Binding-site contacts:
Ligand atom O6 contacts residue ASN211 of chain 1.B at 3.9 Å.
Ligand atom C3 contacts residue ASN211 of chain 1.B at 3.5 Å.
Ligand atom C7 contacts residue ASN211 of chain 1.B at 4.2 Å.
Ligand atom C1 contacts residue ASN211 of chain 1.B at 3.7 Å.
Ligand atom C2 contacts residue ASN211 of chain 1.B at 3.7 Å.
Ligand atom O3 contacts residue ASN274 of chain 1.B at 2.0 Å (h-bond).
Ligand atom O5 contacts residue ASN156 of chain 1.B at 2.5 Å (h-bond).
Ligand atom C7 contacts residue ASN156 of chain 1.B at 3.1 Å.
Ligand atom C7 contacts residue MET154 of chain 1.B at 4.1 Å (hydrophobic).
Ligand atom C1 contacts residue ASN156 of chain 1.B at 1.5 Å.
Ligand atom O5 contacts residue ASN211 of chain 1.B at 3.7 Å.
Ligand atom C5 contacts residue ASN211 of chain 1.B at 4.0 Å.
Ligand atom C7 contacts residue TYR275 of chain 1.B at 4.1 Å (hydrophobic).
Ligand atom O7 contacts residue TYR275 of chain 1.B at 4.2 Å.
Ligand atom O7 contacts residue TRP376 of chain 1.A at 4.0 Å.
Ligand atom O7 contacts residue ASN156 of chain 1.B at 2.3 Å (h-bond).
Ligand atom C8 contacts residue TRP376 of chain 1.A at 3.2 Å (hydrophobic).
Ligand atom N2 contacts residue ASN211 of chain 1.B at 3.4 Å (h-bond).
Ligand atom O7 contacts residue MET154 of chain 1.B at 3.2 Å (h-bond).
Ligand atom C2 contacts residue ASN274 of chain 1.B at 3.6 Å.
Ligand atom O3 contacts residue PRO276 of chain 1.B at 4.2 Å.
Ligand atom N2 contacts residue TYR275 of chain 1.B at 4.2 Å.
Ligand atom C3 contacts residue ASN156 of chain 1.B at 3.8 Å.
Ligand atom C4 contacts residue ASN274 of chain 1.B at 4.2 Å.
Ligand atom O7 contacts residue ASN152 of chain 1.B at 3.3 Å (h-bond).
Ligand atom O3 contacts residue ASN156 of chain 1.B at 4.0 Å.
Ligand atom C3 contacts residue PRO276 of chain 1.B at 4.0 Å (hydrophobic).
Ligand atom C5 contacts residue ASN156 of chain 1.B at 3.7 Å.
Ligand atom O4 contacts residue ASN211 of chain 1.B at 4.0 Å.
Ligand atom C8 contacts residue SER153 of chain 1.B at 4.0 Å.
Ligand atom C7 contacts residue ASN152 of chain 1.B at 3.7 Å.
Ligand atom C8 contacts residue ASN211 of chain 1.B at 4.0 Å.
Ligand atom N2 contacts residue ASN156 of chain 1.B at 3.2 Å (h-bond).
Ligand atom C7 contacts residue TRP376 of chain 1.A at 4.2 Å (hydrophobic).
Ligand atom C2 contacts residue ASN156 of chain 1.B at 2.5 Å.
Ligand atom C8 contacts residue ASN152 of chain 1.B at 3.4 Å.
Ligand atom O3 contacts residue TYR275 of chain 1.B at 3.9 Å.
Ligand atom C3 contacts residue ASN274 of chain 1.B at 2.9 Å.
Ligand atom C4 contacts residue ASN156 of chain 1.B at 4.2 Å.
Ligand atom O6 contacts residue LEU213 of chain 1.B at 4.0 Å.

A protein and the small-molecule ligand that binds it are described below.
Small molecule (SMILES): CC(=O)N[C@H]1[C@H](O[C@H]2[C@H](O)[C@@H](NC(C)=O)CO[C@@H]2CO)O[C@H](CO)[C@@H](O[C@@H]2O[C@H](CO)[C@@H](O)[C@H](O)[C@@H]2O)[C@@H]1O

Sequence of chain 1.B:
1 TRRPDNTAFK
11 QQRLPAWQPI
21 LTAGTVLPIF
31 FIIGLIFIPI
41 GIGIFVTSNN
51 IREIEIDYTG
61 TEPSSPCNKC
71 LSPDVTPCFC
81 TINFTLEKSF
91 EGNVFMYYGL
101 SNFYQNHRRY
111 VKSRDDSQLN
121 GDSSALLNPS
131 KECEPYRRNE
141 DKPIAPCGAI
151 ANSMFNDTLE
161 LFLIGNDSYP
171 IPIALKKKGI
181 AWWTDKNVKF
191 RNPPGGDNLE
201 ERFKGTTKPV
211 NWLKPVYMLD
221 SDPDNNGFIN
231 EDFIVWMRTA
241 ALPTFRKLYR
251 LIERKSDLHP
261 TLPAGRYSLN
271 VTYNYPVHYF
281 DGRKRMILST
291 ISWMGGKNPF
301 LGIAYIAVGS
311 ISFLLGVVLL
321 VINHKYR

Sequence of chain 1.A:
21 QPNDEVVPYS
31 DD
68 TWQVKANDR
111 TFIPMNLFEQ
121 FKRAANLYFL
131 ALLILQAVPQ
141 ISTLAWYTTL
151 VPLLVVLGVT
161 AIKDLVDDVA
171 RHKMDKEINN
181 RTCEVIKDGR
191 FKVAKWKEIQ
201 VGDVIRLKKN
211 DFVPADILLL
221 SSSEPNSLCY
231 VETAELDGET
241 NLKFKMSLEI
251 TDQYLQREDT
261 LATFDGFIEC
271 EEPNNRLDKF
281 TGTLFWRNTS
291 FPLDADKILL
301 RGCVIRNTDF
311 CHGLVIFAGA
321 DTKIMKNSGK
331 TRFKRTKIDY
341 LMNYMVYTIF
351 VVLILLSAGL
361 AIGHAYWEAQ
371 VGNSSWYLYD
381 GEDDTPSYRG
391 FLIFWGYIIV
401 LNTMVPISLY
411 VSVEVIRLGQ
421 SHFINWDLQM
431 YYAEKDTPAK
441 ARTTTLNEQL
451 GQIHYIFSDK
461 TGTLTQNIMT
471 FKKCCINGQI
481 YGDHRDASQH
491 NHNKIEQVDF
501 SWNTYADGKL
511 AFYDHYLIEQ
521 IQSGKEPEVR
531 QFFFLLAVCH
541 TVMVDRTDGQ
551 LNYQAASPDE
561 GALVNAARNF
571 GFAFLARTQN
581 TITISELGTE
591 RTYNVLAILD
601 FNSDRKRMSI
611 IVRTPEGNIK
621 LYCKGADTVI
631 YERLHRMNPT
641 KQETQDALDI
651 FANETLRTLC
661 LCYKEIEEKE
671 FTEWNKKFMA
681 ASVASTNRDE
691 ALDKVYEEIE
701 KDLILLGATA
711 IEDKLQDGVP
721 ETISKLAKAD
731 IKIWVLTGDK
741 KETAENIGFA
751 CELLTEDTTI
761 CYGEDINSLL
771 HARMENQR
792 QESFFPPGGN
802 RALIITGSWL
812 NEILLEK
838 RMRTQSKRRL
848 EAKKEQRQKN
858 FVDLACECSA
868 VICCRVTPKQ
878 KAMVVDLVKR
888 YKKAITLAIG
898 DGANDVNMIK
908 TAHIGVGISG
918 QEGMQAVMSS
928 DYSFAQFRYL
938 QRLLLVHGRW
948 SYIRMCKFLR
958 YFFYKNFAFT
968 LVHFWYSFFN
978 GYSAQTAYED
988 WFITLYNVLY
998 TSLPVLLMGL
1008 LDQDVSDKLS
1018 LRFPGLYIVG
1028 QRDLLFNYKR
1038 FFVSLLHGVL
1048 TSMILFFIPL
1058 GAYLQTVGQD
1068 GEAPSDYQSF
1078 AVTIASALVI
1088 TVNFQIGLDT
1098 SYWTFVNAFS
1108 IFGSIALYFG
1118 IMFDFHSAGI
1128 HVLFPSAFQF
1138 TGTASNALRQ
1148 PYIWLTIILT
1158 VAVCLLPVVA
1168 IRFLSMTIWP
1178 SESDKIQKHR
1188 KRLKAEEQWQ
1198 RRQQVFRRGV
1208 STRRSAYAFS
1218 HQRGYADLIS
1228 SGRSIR